The protein below binds the small molecule below.
Small molecule (SMILES): NCCOc1c(Cl)cc(C(=O)O)cc1Cl

Binding-site contacts:
Ligand atom O15 contacts residue GLN195 of chain 1.A at 2.8 Å (h-bond).
Ligand atom O4 contacts residue GLN195 of chain 1.A at 3.8 Å.
Ligand atom O4 contacts residue CYS194 of chain 1.A at 3.5 Å.
Ligand atom CL12 contacts residue TRP218 of chain 1.A at 3.8 Å.
Ligand atom C11 contacts residue SER198 of chain 1.A at 3.7 Å.
Ligand atom N1 contacts residue CYS222 of chain 1.A at 3.6 Å.
Ligand atom C2 contacts residue GLY219 of chain 1.A at 4.0 Å.
Ligand atom C10 contacts residue SER198 of chain 1.A at 3.0 Å.
Ligand atom C3 contacts residue GLY219 of chain 1.A at 3.5 Å.
Ligand atom C5 contacts residue GLN195 of chain 1.A at 3.5 Å.
Ligand atom O15 contacts residue ACT1 of chain 1.B at 3.8 Å.
Ligand atom C13 contacts residue ACT1 of chain 1.B at 3.5 Å.
Ligand atom N1 contacts residue ASP192 of chain 1.A at 2.7 Å (salt-bridge).
Ligand atom O4 contacts residue SER193 of chain 1.A at 4.0 Å.
Ligand atom CL12 contacts residue SER198 of chain 1.A at 3.8 Å.
Ligand atom CL7 contacts residue GLN195 of chain 1.A at 3.5 Å.
Ligand atom C13 contacts residue SER198 of chain 1.A at 4.0 Å.
Ligand atom O14 contacts residue SER198 of chain 1.A at 3.7 Å.
Ligand atom C2 contacts residue GLY221 of chain 1.A at 3.6 Å.
Ligand atom C10 contacts residue SER217 of chain 1.A at 4.0 Å.
Ligand atom C2 contacts residue SER193 of chain 1.A at 3.2 Å.
Ligand atom C3 contacts residue TRP218 of chain 1.A at 3.9 Å (hydrophobic).
Ligand atom C5 contacts residue CYS194 of chain 1.A at 3.7 Å (hydrophobic).
Ligand atom O14 contacts residue ACT1 of chain 1.B at 3.0 Å (h-bond).
Ligand atom N1 contacts residue GLY221 of chain 1.A at 2.9 Å (h-bond).
Ligand atom C9 contacts residue ACT1 of chain 1.B at 3.6 Å.
Ligand atom O4 contacts residue GLY221 of chain 1.A at 4.0 Å.
Ligand atom O4 contacts residue CYS222 of chain 1.A at 4.0 Å.
Ligand atom C9 contacts residue SER198 of chain 1.A at 3.9 Å.
Ligand atom C2 contacts residue ASP192 of chain 1.A at 3.9 Å.
Ligand atom O14 contacts residue HIS46 of chain 1.A at 3.0 Å (h-bond).
Ligand atom N1 contacts residue SER193 of chain 1.A at 2.6 Å (h-bond).
Ligand atom C10 contacts residue ACT1 of chain 1.B at 3.5 Å.
Ligand atom C6 contacts residue GLN195 of chain 1.A at 3.4 Å.
Ligand atom CL12 contacts residue SER217 of chain 1.A at 4.0 Å.
Ligand atom CL12 contacts residue VAL216 of chain 1.A at 3.3 Å.
Ligand atom C6 contacts residue CYS194 of chain 1.A at 4.0 Å (hydrophobic).
Ligand atom C3 contacts residue GLY221 of chain 1.A at 3.5 Å.
Ligand atom CL7 contacts residue CYS222 of chain 1.A at 3.4 Å.
Ligand atom C8 contacts residue GLN195 of chain 1.A at 3.6 Å.

Sequence of chain 1.A:
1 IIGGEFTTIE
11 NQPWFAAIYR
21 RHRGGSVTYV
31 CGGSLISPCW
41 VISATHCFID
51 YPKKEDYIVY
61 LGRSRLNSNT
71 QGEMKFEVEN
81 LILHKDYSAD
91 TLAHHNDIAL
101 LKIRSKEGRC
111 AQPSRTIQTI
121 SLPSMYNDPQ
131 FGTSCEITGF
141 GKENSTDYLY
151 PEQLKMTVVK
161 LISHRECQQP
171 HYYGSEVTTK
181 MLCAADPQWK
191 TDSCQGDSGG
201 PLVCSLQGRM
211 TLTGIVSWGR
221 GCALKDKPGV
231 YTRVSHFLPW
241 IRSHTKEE